Binding-site contacts:
Ligand atom O2B contacts residue MG1 of chain 1.H at 2.0 Å.
Ligand atom O2G contacts residue MG1 of chain 1.H at 2.2 Å.
Ligand atom O3A contacts residue GLY15 of chain 1.C at 3.3 Å (h-bond).
Ligand atom N1 contacts residue ASP118 of chain 1.C at 2.7 Å (salt-bridge).
Ligand atom O1G contacts residue TYR32 of chain 1.C at 2.8 Å (h-bond).
Ligand atom O1A contacts residue LYS16 of chain 1.C at 3.4 Å (salt-bridge).
Ligand atom O6 contacts residue SER158 of chain 1.C at 3.5 Å (h-bond).
Ligand atom C2 contacts residue ASP118 of chain 1.C at 3.6 Å.
Ligand atom PB contacts residue MG1 of chain 1.H at 3.3 Å.
Ligand atom O1A contacts residue GLY15 of chain 1.C at 3.2 Å.
Ligand atom O1A contacts residue THR17 of chain 1.C at 3.1 Å (h-bond).
Ligand atom O3A contacts residue ALA13 of chain 1.C at 3.6 Å.
Ligand atom O1B contacts residue VAL14 of chain 1.C at 3.3 Å (h-bond).
Ligand atom N2 contacts residue ASP118 of chain 1.C at 3.0 Å (salt-bridge).
Ligand atom O3G contacts residue GLY12 of chain 1.C at 3.6 Å.
Ligand atom O2A contacts residue TYR32 of chain 1.C at 3.0 Å.
Ligand atom O1B contacts residue GLY15 of chain 1.C at 3.0 Å (h-bond).
Ligand atom O6 contacts residue ALA159 of chain 1.C at 2.7 Å (h-bond).
Ligand atom O3G contacts residue LYS16 of chain 1.C at 2.5 Å (salt-bridge).
Ligand atom C8 contacts residue GLN116 of chain 1.C at 3.4 Å.
Ligand atom O1A contacts residue CYS18 of chain 1.C at 3.0 Å (h-bond).
Ligand atom O2G contacts residue THR35 of chain 1.C at 2.6 Å (h-bond).
Ligand atom O1B contacts residue ALA13 of chain 1.C at 3.6 Å (h-bond).
Ligand atom O1B contacts residue LYS16 of chain 1.C at 2.7 Å.
Ligand atom O1G contacts residue GLY12 of chain 1.C at 3.6 Å.
Ligand atom C8 contacts residue CYS18 of chain 1.C at 3.6 Å (hydrophobic).
Ligand atom C6 contacts residue ASP118 of chain 1.C at 3.5 Å.
Ligand atom O2' contacts residue PHE28 of chain 1.C at 3.4 Å.
Ligand atom PG contacts residue MG1 of chain 1.H at 3.3 Å.
Ligand atom N3B contacts residue TYR32 of chain 1.C at 3.5 Å.
Ligand atom O6 contacts residue ASP118 of chain 1.C at 3.5 Å (salt-bridge).
Ligand atom N3B contacts residue ALA13 of chain 1.C at 3.0 Å (h-bond).
Ligand atom O6 contacts residue LEU160 of chain 1.C at 3.2 Å (h-bond).
Ligand atom O2B contacts residue THR17 of chain 1.C at 2.9 Å (h-bond).
Ligand atom O4' contacts residue GLN116 of chain 1.C at 3.1 Å (h-bond).
Ligand atom N9 contacts residue GLN116 of chain 1.C at 3.3 Å (h-bond).
Ligand atom O6 contacts residue GLN116 of chain 1.C at 3.6 Å.
Ligand atom C5' contacts residue TYR32 of chain 1.C at 3.6 Å (hydrophobic).
Ligand atom O3G contacts residue GLY60 of chain 1.C at 2.9 Å (h-bond).
Ligand atom N2 contacts residue LEU119 of chain 1.C at 3.4 Å.

Sequence of chain 1.C:
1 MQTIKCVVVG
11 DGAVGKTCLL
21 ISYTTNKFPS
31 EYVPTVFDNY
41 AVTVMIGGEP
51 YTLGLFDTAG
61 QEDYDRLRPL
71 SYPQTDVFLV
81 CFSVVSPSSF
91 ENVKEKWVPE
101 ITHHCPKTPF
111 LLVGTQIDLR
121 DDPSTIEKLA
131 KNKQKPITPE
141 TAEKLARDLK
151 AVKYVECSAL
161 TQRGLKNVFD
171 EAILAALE

A small-molecule ligand and the protein it binds are described below.
Small molecule (SMILES): Nc1nc2c(ncn2[C@@H]2O[C@H](CO[P](=O)(O)O[P](=O)(O)NP(=O)(O)O)[C@@H](O)[C@H]2O)c(=O)[nH]1